The small molecule below binds the protein below.
Small molecule (SMILES): CC(=O)N[C@@H]1[C@@H](O)[C@H](O)[C@@H](CO)O[C@H]1O

Sequence of chain 1.A:
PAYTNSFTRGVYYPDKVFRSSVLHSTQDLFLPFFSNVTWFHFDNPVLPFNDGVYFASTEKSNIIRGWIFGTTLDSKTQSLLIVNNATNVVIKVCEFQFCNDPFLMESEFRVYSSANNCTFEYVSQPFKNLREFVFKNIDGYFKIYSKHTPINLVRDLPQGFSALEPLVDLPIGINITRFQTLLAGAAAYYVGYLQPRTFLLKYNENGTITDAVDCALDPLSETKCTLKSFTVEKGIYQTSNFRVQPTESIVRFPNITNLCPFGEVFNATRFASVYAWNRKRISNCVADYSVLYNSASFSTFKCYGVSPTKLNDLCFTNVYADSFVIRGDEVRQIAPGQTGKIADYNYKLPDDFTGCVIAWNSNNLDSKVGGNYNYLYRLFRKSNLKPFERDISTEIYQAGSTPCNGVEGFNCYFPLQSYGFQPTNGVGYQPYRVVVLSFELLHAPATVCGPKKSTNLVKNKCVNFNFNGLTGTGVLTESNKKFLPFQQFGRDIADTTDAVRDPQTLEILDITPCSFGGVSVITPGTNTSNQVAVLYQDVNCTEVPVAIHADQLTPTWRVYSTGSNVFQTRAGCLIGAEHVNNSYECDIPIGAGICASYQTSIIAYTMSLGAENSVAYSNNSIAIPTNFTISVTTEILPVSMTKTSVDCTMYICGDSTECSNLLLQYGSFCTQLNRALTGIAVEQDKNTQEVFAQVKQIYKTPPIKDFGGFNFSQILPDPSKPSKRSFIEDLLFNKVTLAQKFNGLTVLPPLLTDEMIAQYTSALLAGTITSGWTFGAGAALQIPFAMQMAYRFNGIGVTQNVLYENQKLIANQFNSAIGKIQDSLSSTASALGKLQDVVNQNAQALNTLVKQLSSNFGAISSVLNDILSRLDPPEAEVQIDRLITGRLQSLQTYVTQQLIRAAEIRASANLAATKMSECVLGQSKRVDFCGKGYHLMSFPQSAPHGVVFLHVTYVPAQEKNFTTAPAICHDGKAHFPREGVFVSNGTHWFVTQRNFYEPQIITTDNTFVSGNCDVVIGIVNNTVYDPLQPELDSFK

Sequence of chain 1.C:
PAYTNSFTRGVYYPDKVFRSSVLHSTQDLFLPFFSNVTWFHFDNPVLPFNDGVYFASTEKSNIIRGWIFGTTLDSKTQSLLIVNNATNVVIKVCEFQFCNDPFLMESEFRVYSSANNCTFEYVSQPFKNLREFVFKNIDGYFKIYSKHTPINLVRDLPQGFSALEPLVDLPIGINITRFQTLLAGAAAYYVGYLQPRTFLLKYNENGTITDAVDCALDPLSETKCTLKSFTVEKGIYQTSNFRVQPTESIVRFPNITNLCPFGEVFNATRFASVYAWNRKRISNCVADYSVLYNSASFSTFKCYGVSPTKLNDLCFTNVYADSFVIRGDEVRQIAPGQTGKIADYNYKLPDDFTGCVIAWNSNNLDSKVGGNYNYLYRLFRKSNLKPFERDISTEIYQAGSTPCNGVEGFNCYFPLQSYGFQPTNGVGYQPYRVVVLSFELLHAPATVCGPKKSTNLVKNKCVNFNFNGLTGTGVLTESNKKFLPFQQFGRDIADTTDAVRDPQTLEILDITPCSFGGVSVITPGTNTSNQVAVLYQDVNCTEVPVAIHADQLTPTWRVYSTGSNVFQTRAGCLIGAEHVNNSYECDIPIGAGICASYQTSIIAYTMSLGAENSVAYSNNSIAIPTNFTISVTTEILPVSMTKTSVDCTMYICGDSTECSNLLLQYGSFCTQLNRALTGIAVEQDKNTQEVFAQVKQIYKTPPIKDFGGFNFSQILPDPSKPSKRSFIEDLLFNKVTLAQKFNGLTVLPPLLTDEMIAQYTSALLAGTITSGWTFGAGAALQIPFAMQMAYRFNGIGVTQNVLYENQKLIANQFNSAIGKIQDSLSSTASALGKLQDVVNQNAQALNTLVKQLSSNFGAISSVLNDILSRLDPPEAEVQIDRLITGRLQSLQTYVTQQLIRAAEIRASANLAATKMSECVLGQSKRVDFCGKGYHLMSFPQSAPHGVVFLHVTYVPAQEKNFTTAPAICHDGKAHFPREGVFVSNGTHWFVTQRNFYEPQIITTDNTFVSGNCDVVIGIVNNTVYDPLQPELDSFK

Binding-site contacts:
Ligand atom C3 contacts residue ASN709 of chain 1.C at 3.9 Å.
Ligand atom N2 contacts residue ASP796 of chain 1.A at 3.5 Å (salt-bridge).
Ligand atom C7 contacts residue ILE1130 of chain 1.C at 4.3 Å (hydrophobic).
Ligand atom N2 contacts residue ASN709 of chain 1.C at 3.3 Å (h-bond).
Ligand atom C8 contacts residue ILE1130 of chain 1.C at 4.5 Å (hydrophobic).
Ligand atom O6 contacts residue ASN709 of chain 1.C at 4.2 Å.
Ligand atom C1 contacts residue ASN709 of chain 1.C at 1.4 Å.
Ligand atom C1 contacts residue ASP796 of chain 1.A at 4.0 Å.
Ligand atom C8 contacts residue ASN709 of chain 1.C at 3.6 Å.
Ligand atom C7 contacts residue ASN709 of chain 1.C at 4.2 Å.
Ligand atom O7 contacts residue ILE1130 of chain 1.C at 3.5 Å.
Ligand atom O3 contacts residue ILE1130 of chain 1.C at 4.5 Å.
Ligand atom C8 contacts residue ASP796 of chain 1.A at 4.1 Å.
Ligand atom C5 contacts residue ASN709 of chain 1.C at 3.5 Å.
Ligand atom C2 contacts residue ASN709 of chain 1.C at 2.7 Å.
Ligand atom C7 contacts residue ASP796 of chain 1.A at 3.4 Å.
Ligand atom C2 contacts residue ASP796 of chain 1.A at 3.6 Å.
Ligand atom C4 contacts residue ASN709 of chain 1.C at 4.2 Å.
Ligand atom O5 contacts residue ASN709 of chain 1.C at 2.2 Å (h-bond).
Ligand atom C6 contacts residue ASN709 of chain 1.C at 4.5 Å.
Ligand atom O7 contacts residue ASP796 of chain 1.A at 3.4 Å (salt-bridge).